Sequence of chain 5.B:
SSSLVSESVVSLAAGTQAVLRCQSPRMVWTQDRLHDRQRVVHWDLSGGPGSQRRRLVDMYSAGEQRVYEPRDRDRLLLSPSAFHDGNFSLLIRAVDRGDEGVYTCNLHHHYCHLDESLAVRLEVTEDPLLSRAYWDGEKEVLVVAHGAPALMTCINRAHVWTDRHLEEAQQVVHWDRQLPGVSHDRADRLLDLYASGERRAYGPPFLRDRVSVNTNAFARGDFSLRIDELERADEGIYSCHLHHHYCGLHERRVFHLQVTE

This small molecule binds to this protein.
Small molecule (SMILES): CC(=O)N[C@@H]1[C@@H](O)[C@H](O)[C@@H](CO)O[C@H]1O

Sequence of chain 5.I:
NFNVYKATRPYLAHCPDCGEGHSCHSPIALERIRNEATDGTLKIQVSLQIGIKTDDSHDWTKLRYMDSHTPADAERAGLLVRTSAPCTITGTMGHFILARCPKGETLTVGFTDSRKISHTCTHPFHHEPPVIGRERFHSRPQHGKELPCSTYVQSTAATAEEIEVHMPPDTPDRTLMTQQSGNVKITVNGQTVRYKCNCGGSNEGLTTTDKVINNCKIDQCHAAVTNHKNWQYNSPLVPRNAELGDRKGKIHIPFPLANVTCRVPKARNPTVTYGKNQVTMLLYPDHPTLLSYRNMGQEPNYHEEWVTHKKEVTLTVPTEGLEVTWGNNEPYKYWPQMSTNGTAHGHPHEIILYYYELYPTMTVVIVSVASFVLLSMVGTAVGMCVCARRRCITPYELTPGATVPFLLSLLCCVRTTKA

Binding-site contacts:
Ligand atom O5 contacts residue ASN259 of chain 5.I at 2.3 Å (h-bond).
Ligand atom C5 contacts residue ASN259 of chain 5.I at 3.6 Å.
Ligand atom C4 contacts residue ASN259 of chain 5.I at 4.1 Å.
Ligand atom C6 contacts residue LYS115 of chain 5.H at 4.3 Å.
Ligand atom C2 contacts residue ASN259 of chain 5.I at 2.4 Å.
Ligand atom O6 contacts residue THR116 of chain 5.H at 3.5 Å.
Ligand atom O6 contacts residue ASN259 of chain 5.I at 4.5 Å.
Ligand atom O7 contacts residue ASN259 of chain 5.I at 2.8 Å (h-bond).
Ligand atom O6 contacts residue LYS115 of chain 5.H at 3.7 Å.
Ligand atom C8 contacts residue GLU198 of chain 5.B at 4.1 Å.
Ligand atom C8 contacts residue ASN259 of chain 5.I at 4.4 Å.
Ligand atom O5 contacts residue THR116 of chain 5.H at 4.3 Å.
Ligand atom C3 contacts residue ASN259 of chain 5.I at 3.8 Å.
Ligand atom C4 contacts residue LYS115 of chain 5.H at 4.5 Å.
Ligand atom N2 contacts residue ASN259 of chain 5.I at 3.0 Å (h-bond).
Ligand atom C7 contacts residue ASN259 of chain 5.I at 3.1 Å.
Ligand atom C1 contacts residue ASN259 of chain 5.I at 1.4 Å.
Ligand atom O7 contacts residue LYS181 of chain 5.H at 4.1 Å.

Sequence of chain 5.H:
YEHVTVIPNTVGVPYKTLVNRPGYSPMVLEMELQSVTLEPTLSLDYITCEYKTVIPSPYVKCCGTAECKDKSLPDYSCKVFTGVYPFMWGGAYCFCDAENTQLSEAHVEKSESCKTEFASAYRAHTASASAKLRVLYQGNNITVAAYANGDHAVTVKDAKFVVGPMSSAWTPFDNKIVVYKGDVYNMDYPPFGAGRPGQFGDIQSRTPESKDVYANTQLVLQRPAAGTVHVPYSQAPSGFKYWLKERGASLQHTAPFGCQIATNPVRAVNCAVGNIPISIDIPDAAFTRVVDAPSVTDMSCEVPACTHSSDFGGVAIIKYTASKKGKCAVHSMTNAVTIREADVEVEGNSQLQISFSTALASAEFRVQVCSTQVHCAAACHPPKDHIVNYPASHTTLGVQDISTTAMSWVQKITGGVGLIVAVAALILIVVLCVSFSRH